Binding-site contacts:
Ligand atom O5 contacts residue ASN241 of chain 1.G at 2.4 Å (h-bond).
Ligand atom C8 contacts residue SER419 of chain 1.G at 3.8 Å.
Ligand atom O3 contacts residue PRO185 of chain 1.G at 3.6 Å.
Ligand atom O7 contacts residue CYS418 of chain 1.G at 3.8 Å.
Ligand atom C1 contacts residue SER420 of chain 1.G at 4.0 Å.
Ligand atom O7 contacts residue SER419 of chain 1.G at 3.9 Å.
Ligand atom O6 contacts residue GLY356 of chain 1.G at 3.7 Å.
Ligand atom C3 contacts residue ARG283 of chain 1.G at 4.0 Å.
Ligand atom C4 contacts residue ARG283 of chain 1.G at 3.9 Å.
Ligand atom C7 contacts residue SER420 of chain 1.G at 3.8 Å.
Ligand atom C8 contacts residue SER420 of chain 1.G at 3.7 Å.
Ligand atom O5 contacts residue NAG1 of chain 1.PA at 3.6 Å.
Ligand atom N2 contacts residue SER420 of chain 1.G at 3.0 Å (h-bond).
Ligand atom O7 contacts residue ASN241 of chain 1.G at 4.0 Å.
Ligand atom C6 contacts residue SER188 of chain 1.G at 4.1 Å.
Ligand atom C7 contacts residue ASN354 of chain 1.G at 3.8 Å.
Ligand atom O7 contacts residue VAL233 of chain 1.G at 4.0 Å.
Ligand atom O4 contacts residue SER419 of chain 1.G at 4.1 Å.
Ligand atom C1 contacts residue ASN241 of chain 1.G at 1.5 Å.
Ligand atom N2 contacts residue ASN241 of chain 1.G at 3.0 Å (h-bond).
Ligand atom O7 contacts residue PRO191 of chain 1.G at 3.5 Å.
Ligand atom C1 contacts residue SER419 of chain 1.G at 3.9 Å.
Ligand atom O6 contacts residue SER188 of chain 1.G at 4.0 Å.
Ligand atom O7 contacts residue ASN354 of chain 1.G at 3.9 Å.
Ligand atom C8 contacts residue ASN354 of chain 1.G at 3.3 Å.
Ligand atom C2 contacts residue ASN241 of chain 1.G at 2.5 Å.
Ligand atom C4 contacts residue SER419 of chain 1.G at 4.0 Å.
Ligand atom C5 contacts residue SER419 of chain 1.G at 3.6 Å.
Ligand atom O6 contacts residue ARG37 of chain 1.G at 3.1 Å (salt-bridge).
Ligand atom O3 contacts residue ARG283 of chain 1.G at 3.0 Å (salt-bridge).
Ligand atom C7 contacts residue ASN241 of chain 1.G at 3.8 Å.
Ligand atom C2 contacts residue SER420 of chain 1.G at 3.9 Å.
Ligand atom C5 contacts residue NAG1 of chain 1.PA at 4.0 Å.
Ligand atom O4 contacts residue ARG283 of chain 1.G at 3.4 Å (salt-bridge).
Ligand atom C3 contacts residue SER419 of chain 1.G at 3.5 Å.
Ligand atom C5 contacts residue ASN241 of chain 1.G at 3.8 Å.
Ligand atom C3 contacts residue ASN241 of chain 1.G at 3.9 Å.
Ligand atom C1 contacts residue NAG1 of chain 1.PA at 4.1 Å.
Ligand atom C8 contacts residue LEU240 of chain 1.G at 3.8 Å (hydrophobic).
Ligand atom C8 contacts residue VAL233 of chain 1.G at 3.7 Å (hydrophobic).

Sequence of chain 1.G:
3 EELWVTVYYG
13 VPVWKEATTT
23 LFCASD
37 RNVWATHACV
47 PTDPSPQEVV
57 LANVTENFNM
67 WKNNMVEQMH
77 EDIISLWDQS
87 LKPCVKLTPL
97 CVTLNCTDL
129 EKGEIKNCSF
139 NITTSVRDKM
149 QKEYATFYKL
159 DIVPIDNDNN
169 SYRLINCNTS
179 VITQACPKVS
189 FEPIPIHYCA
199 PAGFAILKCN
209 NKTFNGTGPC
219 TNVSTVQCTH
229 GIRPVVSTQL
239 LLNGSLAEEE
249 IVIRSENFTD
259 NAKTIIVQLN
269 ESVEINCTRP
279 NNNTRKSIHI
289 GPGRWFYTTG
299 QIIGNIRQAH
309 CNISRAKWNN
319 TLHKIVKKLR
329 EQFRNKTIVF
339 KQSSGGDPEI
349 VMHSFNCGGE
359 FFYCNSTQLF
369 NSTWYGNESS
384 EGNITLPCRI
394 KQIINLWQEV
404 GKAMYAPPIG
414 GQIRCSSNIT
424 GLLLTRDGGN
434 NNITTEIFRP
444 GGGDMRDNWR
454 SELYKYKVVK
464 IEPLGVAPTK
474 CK

A small-molecule ligand and the protein it binds are described below.
Small molecule (SMILES): CC(=O)N[C@H]1[C@H](O[C@H]2[C@H](O)[C@@H](NC(C)=O)CO[C@@H]2CO)O[C@H](CO)[C@@H](O[C@@H]2O[C@H](CO[C@H]3O[C@H](CO)[C@@H](O)[C@H](O)[C@@H]3O)[C@@H](O)[C@H](O[C@H]3O[C@H](CO)[C@@H](O)[C@H](O)[C@@H]3O[C@H]3O[C@H](CO)[C@@H](O)[C@H](O)[C@@H]3O)[C@@H]2O)[C@@H]1O